This small molecule binds to this protein.
Small molecule (SMILES): CC(=O)N[C@@H]1[C@@H](O)[C@H](O)[C@@H](CO)O[C@H]1O

Sequence of chain 1.A:
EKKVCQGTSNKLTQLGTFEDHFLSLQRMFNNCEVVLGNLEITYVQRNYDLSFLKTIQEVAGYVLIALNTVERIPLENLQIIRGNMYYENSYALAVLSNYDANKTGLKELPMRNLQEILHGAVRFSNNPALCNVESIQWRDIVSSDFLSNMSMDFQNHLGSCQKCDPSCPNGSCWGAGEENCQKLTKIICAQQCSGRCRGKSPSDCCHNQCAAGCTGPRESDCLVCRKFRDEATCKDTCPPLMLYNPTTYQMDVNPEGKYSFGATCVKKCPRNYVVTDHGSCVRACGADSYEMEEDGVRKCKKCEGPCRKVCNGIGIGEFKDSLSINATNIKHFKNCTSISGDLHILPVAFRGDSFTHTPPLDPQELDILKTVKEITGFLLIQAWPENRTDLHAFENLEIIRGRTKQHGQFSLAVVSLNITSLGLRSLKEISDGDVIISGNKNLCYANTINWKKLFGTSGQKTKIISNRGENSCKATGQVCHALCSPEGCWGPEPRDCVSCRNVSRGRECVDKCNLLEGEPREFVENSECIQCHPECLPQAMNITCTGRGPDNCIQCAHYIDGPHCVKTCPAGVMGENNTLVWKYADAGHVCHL

Binding-site contacts:
Ligand atom O3 contacts residue ASN175 of chain 1.A at 3.8 Å.
Ligand atom N2 contacts residue ASN175 of chain 1.A at 3.4 Å (h-bond).
Ligand atom O6 contacts residue ASP171 of chain 1.A at 4.3 Å.
Ligand atom C6 contacts residue PHE172 of chain 1.A at 3.6 Å (hydrophobic).
Ligand atom C3 contacts residue ASN175 of chain 1.A at 3.7 Å.
Ligand atom C4 contacts residue ASN175 of chain 1.A at 4.3 Å.
Ligand atom O3 contacts residue SER174 of chain 1.A at 4.5 Å.
Ligand atom C5 contacts residue ASN175 of chain 1.A at 3.7 Å.
Ligand atom O7 contacts residue ASN175 of chain 1.A at 3.0 Å (h-bond).
Ligand atom C5 contacts residue PHE172 of chain 1.A at 4.0 Å (hydrophobic).
Ligand atom O5 contacts residue PHE172 of chain 1.A at 3.2 Å.
Ligand atom C1 contacts residue PHE172 of chain 1.A at 4.2 Å (hydrophobic).
Ligand atom O6 contacts residue PHE172 of chain 1.A at 3.3 Å.
Ligand atom C7 contacts residue ASN175 of chain 1.A at 3.3 Å.
Ligand atom C6 contacts residue ASP171 of chain 1.A at 4.2 Å.
Ligand atom O5 contacts residue ASN175 of chain 1.A at 2.4 Å (h-bond).
Ligand atom C1 contacts residue ASN175 of chain 1.A at 1.5 Å.
Ligand atom C2 contacts residue ASN175 of chain 1.A at 2.6 Å.
Ligand atom C8 contacts residue ASN175 of chain 1.A at 4.3 Å.